Sequence of chain 1.B:
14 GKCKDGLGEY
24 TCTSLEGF

The small molecule below binds the protein below.
Small molecule (SMILES): CC[C@H](CC(=O)O)C(=O)C(=O)O

Sequence of chain 1.A:
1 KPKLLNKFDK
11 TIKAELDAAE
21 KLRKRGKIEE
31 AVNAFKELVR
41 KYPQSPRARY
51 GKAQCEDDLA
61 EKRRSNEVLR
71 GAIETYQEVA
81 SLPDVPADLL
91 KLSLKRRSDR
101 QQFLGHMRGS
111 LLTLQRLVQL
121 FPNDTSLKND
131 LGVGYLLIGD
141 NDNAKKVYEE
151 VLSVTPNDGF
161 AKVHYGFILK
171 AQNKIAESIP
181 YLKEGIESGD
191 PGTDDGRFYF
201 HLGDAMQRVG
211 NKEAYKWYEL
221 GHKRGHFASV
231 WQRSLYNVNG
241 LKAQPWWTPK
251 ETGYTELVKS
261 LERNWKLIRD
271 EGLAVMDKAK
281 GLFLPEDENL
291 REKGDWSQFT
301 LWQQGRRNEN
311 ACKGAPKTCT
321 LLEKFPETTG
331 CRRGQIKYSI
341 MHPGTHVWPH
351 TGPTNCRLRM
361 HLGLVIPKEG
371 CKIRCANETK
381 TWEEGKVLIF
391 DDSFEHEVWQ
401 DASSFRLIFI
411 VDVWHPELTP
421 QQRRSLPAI

Binding-site contacts:
Ligand atom C10 contacts residue HIS361 of chain 1.A at 4.0 Å.
Ligand atom C05 contacts residue ILE408 of chain 1.A at 3.7 Å (hydrophobic).
Ligand atom C08 contacts residue HIS396 of chain 1.A at 3.8 Å.
Ligand atom C04 contacts residue HIS361 of chain 1.A at 4.0 Å.
Ligand atom O12 contacts residue MN1 of chain 1.D at 2.2 Å.
Ligand atom C05 contacts residue MET341 of chain 1.A at 3.7 Å (hydrophobic).
Ligand atom O07 contacts residue ARG406 of chain 1.A at 2.8 Å (salt-bridge).
Ligand atom O06 contacts residue ILE408 of chain 1.A at 3.6 Å.
Ligand atom C02 contacts residue MET341 of chain 1.A at 4.0 Å (hydrophobic).
Ligand atom C01 contacts residue VAL398 of chain 1.A at 3.0 Å (hydrophobic).
Ligand atom O07 contacts residue MET341 of chain 1.A at 3.4 Å.
Ligand atom O06 contacts residue ARG406 of chain 1.A at 2.9 Å (salt-bridge).
Ligand atom C04 contacts residue TRP296 of chain 1.A at 3.7 Å (hydrophobic).
Ligand atom O09 contacts residue HIS396 of chain 1.A at 3.1 Å (h-bond).
Ligand atom O12 contacts residue HIS396 of chain 1.A at 3.4 Å (h-bond).
Ligand atom C10 contacts residue PHE390 of chain 1.A at 3.9 Å (hydrophobic).
Ligand atom O11 contacts residue ILE410 of chain 1.A at 3.8 Å.
Ligand atom C10 contacts residue ARG359 of chain 1.A at 3.2 Å.
Ligand atom C01 contacts residue VAL347 of chain 1.A at 3.5 Å (hydrophobic).
Ligand atom C03 contacts residue VAL398 of chain 1.A at 4.0 Å (hydrophobic).
Ligand atom O06 contacts residue TRP296 of chain 1.A at 3.4 Å (h-bond).
Ligand atom C10 contacts residue MN1 of chain 1.D at 2.9 Å.
Ligand atom O12 contacts residue ARG359 of chain 1.A at 2.5 Å (salt-bridge).
Ligand atom C08 contacts residue MN1 of chain 1.D at 2.7 Å.
Ligand atom O09 contacts residue MN1 of chain 1.D at 1.9 Å.
Ligand atom O11 contacts residue PHE390 of chain 1.A at 3.7 Å.
Ligand atom O07 contacts residue ILE408 of chain 1.A at 3.8 Å.
Ligand atom C05 contacts residue SER339 of chain 1.A at 3.6 Å.
Ligand atom O11 contacts residue ARG359 of chain 1.A at 3.3 Å.
Ligand atom C02 contacts residue TRP296 of chain 1.A at 3.5 Å (hydrophobic).
Ligand atom O06 contacts residue SER339 of chain 1.A at 2.4 Å (h-bond).
Ligand atom O11 contacts residue HIS361 of chain 1.A at 2.8 Å (h-bond).
Ligand atom O06 contacts residue MET341 of chain 1.A at 3.7 Å.
Ligand atom O12 contacts residue ASP392 of chain 1.A at 3.9 Å.
Ligand atom C05 contacts residue ARG406 of chain 1.A at 3.6 Å.
Ligand atom C10 contacts residue HIS396 of chain 1.A at 3.9 Å.
Ligand atom C02 contacts residue VAL398 of chain 1.A at 3.5 Å (hydrophobic).
Ligand atom C01 contacts residue HIS350 of chain 1.A at 3.6 Å.
Ligand atom C04 contacts residue ILE410 of chain 1.A at 3.9 Å (hydrophobic).
Ligand atom O09 contacts residue HIS350 of chain 1.A at 3.0 Å (h-bond).